Sequence of chain 4.A:
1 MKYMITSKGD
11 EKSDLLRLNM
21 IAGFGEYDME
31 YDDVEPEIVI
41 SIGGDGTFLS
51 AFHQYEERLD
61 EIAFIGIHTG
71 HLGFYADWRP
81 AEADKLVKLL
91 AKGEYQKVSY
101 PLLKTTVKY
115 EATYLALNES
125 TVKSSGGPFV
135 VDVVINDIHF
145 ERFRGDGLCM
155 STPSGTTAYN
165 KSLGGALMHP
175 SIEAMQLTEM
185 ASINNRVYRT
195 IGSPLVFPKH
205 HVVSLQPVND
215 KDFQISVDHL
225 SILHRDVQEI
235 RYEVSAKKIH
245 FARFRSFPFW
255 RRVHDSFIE

Binding-site contacts:
Ligand atom O3E contacts residue GLU123 of chain 1.A at 2.7 Å (salt-bridge).
Ligand atom N1B contacts residue TYR163 of chain 1.A at 3.6 Å.
Ligand atom N6A contacts residue THR161 of chain 1.A at 3.5 Å (h-bond).
Ligand atom N6B contacts residue TYR163 of chain 1.A at 3.5 Å.
Ligand atom N1A contacts residue PHE74 of chain 1.A at 3.5 Å.
Ligand atom N1A contacts residue THR161 of chain 1.A at 2.6 Å (h-bond).
Ligand atom N6B contacts residue ALA185 of chain 4.A at 3.1 Å (h-bond).
Ligand atom O12 contacts residue HIS71 of chain 1.A at 3.0 Å (h-bond).
Ligand atom C2B contacts residue SER166 of chain 1.A at 2.9 Å.
Ligand atom P2D contacts residue ASP45 of chain 1.A at 3.6 Å.
Ligand atom N6A contacts residue SER158 of chain 1.A at 3.1 Å (h-bond).
Ligand atom N7A contacts residue ASN122 of chain 1.A at 2.9 Å (h-bond).
Ligand atom N1B contacts residue ILE187 of chain 4.A at 3.4 Å.
Ligand atom N1B contacts residue SER166 of chain 1.A at 3.1 Å (h-bond).
Ligand atom C8A contacts residue ASP45 of chain 1.A at 3.6 Å.
Ligand atom O2E contacts residue TYR163 of chain 1.A at 3.2 Å (h-bond).
Ligand atom O17 contacts residue GLY46 of chain 1.A at 3.4 Å.
Ligand atom O2E contacts residue ALA162 of chain 1.A at 3.1 Å.
Ligand atom O11 contacts residue HIS71 of chain 1.A at 3.3 Å (h-bond).
Ligand atom C2A contacts residue PHE74 of chain 1.A at 3.4 Å (hydrophobic).
Ligand atom P2D contacts residue HIS71 of chain 1.A at 3.7 Å.
Ligand atom C2B contacts residue ILE187 of chain 4.A at 3.4 Å (hydrophobic).
Ligand atom O13 contacts residue ASP45 of chain 1.A at 3.0 Å (salt-bridge).
Ligand atom O13 contacts residue GLY46 of chain 1.A at 3.2 Å (h-bond).
Ligand atom C6A contacts residue ALA162 of chain 1.A at 3.6 Å (hydrophobic).
Ligand atom N6B contacts residue ASP150 of chain 4.A at 2.9 Å (salt-bridge).
Ligand atom N3B contacts residue TYR163 of chain 1.A at 3.4 Å.
Ligand atom O2E contacts residue GLU123 of chain 1.A at 2.5 Å (salt-bridge).
Ligand atom O16 contacts residue GLY46 of chain 1.A at 3.2 Å.
Ligand atom O11 contacts residue ASP45 of chain 1.A at 3.1 Å (salt-bridge).
Ligand atom C3E contacts residue GLU123 of chain 1.A at 3.2 Å.
Ligand atom C2E contacts residue GLU123 of chain 1.A at 3.4 Å.
Ligand atom O3E contacts residue ASN122 of chain 1.A at 3.2 Å (h-bond).
Ligand atom C5B contacts residue TYR163 of chain 1.A at 3.5 Å (hydrophobic).
Ligand atom O17 contacts residue HIS223 of chain 1.A at 3.0 Å (h-bond).
Ligand atom N1B contacts residue ALA185 of chain 4.A at 3.6 Å.
Ligand atom C6B contacts residue TYR163 of chain 1.A at 3.4 Å (hydrophobic).
Ligand atom C6A contacts residue THR161 of chain 1.A at 3.5 Å.
Ligand atom C2A contacts residue THR161 of chain 1.A at 3.1 Å.
Ligand atom N6A contacts residue ASN122 of chain 1.A at 3.2 Å (h-bond).

This protein binds this small molecule.
Small molecule (SMILES): Nc1ncnc2c1ncn2[C@@H]1O[C@H](CO[P](=O)(O)O[P](=O)(O)OC[C@H]2O[C@@H](n3cnc4c(N)ncnc43)[C@H](OP(=O)(O)O)[C@@H]2O)[C@@H](O)[C@H]1O

Sequence of chain 1.A:
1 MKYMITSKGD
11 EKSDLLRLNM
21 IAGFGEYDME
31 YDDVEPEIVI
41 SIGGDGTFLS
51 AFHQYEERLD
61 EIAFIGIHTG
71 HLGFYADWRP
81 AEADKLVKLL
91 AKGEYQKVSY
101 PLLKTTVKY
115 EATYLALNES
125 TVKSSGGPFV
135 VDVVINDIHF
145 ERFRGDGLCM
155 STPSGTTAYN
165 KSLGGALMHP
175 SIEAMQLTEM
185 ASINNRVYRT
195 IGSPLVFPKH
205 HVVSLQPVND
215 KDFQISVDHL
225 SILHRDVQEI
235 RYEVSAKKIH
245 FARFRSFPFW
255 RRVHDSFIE